Binding-site contacts:
Ligand atom O13 contacts residue ARG359 of chain 1.I at 2.8 Å (salt-bridge).
Ligand atom C08 contacts residue LEU215 of chain 1.I at 3.7 Å (hydrophobic).
Ligand atom C40 contacts residue ARG318 of chain 1.I at 3.8 Å.
Ligand atom C41 contacts residue VAL23 of chain 1.I at 3.8 Å (hydrophobic).
Ligand atom C41 contacts residue SER234 of chain 1.I at 3.6 Å.
Ligand atom C07 contacts residue ASP224 of chain 1.I at 3.7 Å.
Ligand atom C08 contacts residue LEU217 of chain 1.I at 3.6 Å (hydrophobic).
Ligand atom C41 contacts residue GLU27 of chain 1.I at 3.3 Å.
Ligand atom C47 contacts residue ARG276 of chain 1.I at 3.6 Å.
Ligand atom C06 contacts residue HIS227 of chain 1.I at 3.3 Å.
Ligand atom C39 contacts residue PRO358 of chain 1.I at 3.8 Å (hydrophobic).
Ligand atom C16 contacts residue THR274 of chain 1.I at 3.8 Å.
Ligand atom O14 contacts residue HIS227 of chain 1.I at 2.9 Å (h-bond).
Ligand atom C07 contacts residue LEU228 of chain 1.I at 3.6 Å (hydrophobic).
Ligand atom O08 contacts residue GLN279 of chain 1.I at 2.9 Å (h-bond).
Ligand atom C39 contacts residue ALA231 of chain 1.I at 3.8 Å (hydrophobic).
Ligand atom C44 contacts residue ARG359 of chain 1.I at 3.8 Å.
Ligand atom C33 contacts residue ASP26 of chain 1.I at 3.3 Å.
Ligand atom C28 contacts residue ARG359 of chain 1.I at 3.4 Å.
Ligand atom C27 contacts residue ARG359 of chain 1.I at 3.1 Å.
Ligand atom C28 contacts residue PRO358 of chain 1.I at 3.8 Å (hydrophobic).
Ligand atom O05 contacts residue LEU361 of chain 1.I at 3.3 Å.
Ligand atom O06 contacts residue PRO272 of chain 1.I at 3.8 Å.
Ligand atom O11 contacts residue LEU361 of chain 1.I at 3.5 Å.
Ligand atom O12 contacts residue ARG359 of chain 1.I at 3.0 Å (salt-bridge).
Ligand atom C40 contacts residue SER234 of chain 1.I at 3.3 Å.
Ligand atom O06 contacts residue THR274 of chain 1.I at 3.7 Å.
Ligand atom C37 contacts residue PRO358 of chain 1.I at 3.8 Å (hydrophobic).
Ligand atom C09 contacts residue LEU215 of chain 1.I at 3.7 Å (hydrophobic).
Ligand atom O03 contacts residue ARG276 of chain 1.I at 3.4 Å.
Ligand atom O07 contacts residue GLN279 of chain 1.I at 3.0 Å (h-bond).
Ligand atom O06 contacts residue LEU273 of chain 1.I at 3.3 Å.
Ligand atom C13 contacts residue HIS227 of chain 1.I at 3.7 Å.
Ligand atom C34 contacts residue ASP26 of chain 1.I at 3.2 Å.
Ligand atom O10 contacts residue GLY360 of chain 1.I at 3.8 Å.
Ligand atom C30 contacts residue HIS227 of chain 1.I at 3.5 Å.
Ligand atom C31 contacts residue HIS227 of chain 1.I at 3.7 Å.
Ligand atom C36 contacts residue HIS227 of chain 1.I at 3.3 Å.
Ligand atom C06 contacts residue LEU228 of chain 1.I at 3.7 Å (hydrophobic).
Ligand atom O13 contacts residue PRO358 of chain 1.I at 3.4 Å.

Sequence of chain 1.I:
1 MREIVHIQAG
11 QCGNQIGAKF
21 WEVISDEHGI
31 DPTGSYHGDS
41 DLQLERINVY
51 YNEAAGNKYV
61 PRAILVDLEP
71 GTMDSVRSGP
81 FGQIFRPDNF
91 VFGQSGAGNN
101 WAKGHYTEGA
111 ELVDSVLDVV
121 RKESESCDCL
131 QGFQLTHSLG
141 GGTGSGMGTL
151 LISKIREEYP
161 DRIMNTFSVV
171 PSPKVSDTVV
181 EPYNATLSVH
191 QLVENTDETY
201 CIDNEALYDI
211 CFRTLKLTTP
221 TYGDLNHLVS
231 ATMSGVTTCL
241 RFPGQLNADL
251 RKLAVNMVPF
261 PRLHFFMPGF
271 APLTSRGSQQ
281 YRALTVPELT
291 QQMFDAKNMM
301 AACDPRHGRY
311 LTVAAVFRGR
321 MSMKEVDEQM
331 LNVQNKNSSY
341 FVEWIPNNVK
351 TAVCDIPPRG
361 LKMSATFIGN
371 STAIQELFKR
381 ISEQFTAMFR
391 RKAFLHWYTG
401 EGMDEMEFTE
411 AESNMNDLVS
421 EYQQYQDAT

A protein and the small-molecule ligand that binds it are described below.
Small molecule (SMILES): CC(=O)O[C@H]1C(=O)[C@@]2(C)[C@H]([C@H](OC(=O)c3ccccc3)[C@]3(O)C[C@H](OC(=O)[C@H](O)[C@@H](NC(=O)c4ccccc4)c4ccccc4)C(C)=C1C3(C)C)[C@]1(OC(C)=O)CO[C@@H]1C[C@@H]2O